Binding-site contacts:
Ligand atom O3' contacts residue ARG166 of chain 1.D at 3.1 Å (salt-bridge).
Ligand atom O3' contacts residue GLY278 of chain 1.D at 3.6 Å.
Ligand atom C1' contacts residue ASP182 of chain 1.D at 3.4 Å.
Ligand atom O4' contacts residue ASP305 of chain 1.D at 2.7 Å (salt-bridge).
Ligand atom O3D contacts residue ASP182 of chain 1.D at 2.9 Å.
Ligand atom O4 contacts residue GLY159 of chain 1.D at 3.5 Å (h-bond).
Ligand atom C4 contacts residue ASP131 of chain 1.D at 3.5 Å.
Ligand atom N3 contacts residue ASP131 of chain 1.D at 2.7 Å (salt-bridge).
Ligand atom O3' contacts residue GLU304 of chain 1.D at 2.9 Å (salt-bridge).
Ligand atom O4 contacts residue TYR160 of chain 1.D at 3.3 Å.
Ligand atom O1A contacts residue ARG104 of chain 1.D at 3.1 Å (salt-bridge).
Ligand atom C2 contacts residue ASP131 of chain 1.D at 3.6 Å.
Ligand atom C2' contacts residue ASP182 of chain 1.D at 3.4 Å.
Ligand atom O2 contacts residue ASP131 of chain 1.D at 3.6 Å.
Ligand atom C3' contacts residue ASP305 of chain 1.D at 3.6 Å.
Ligand atom PB contacts residue MN1 of chain 1.S at 3.5 Å.
Ligand atom C4D contacts residue ASP182 of chain 1.D at 3.5 Å.
Ligand atom C5 contacts residue TYR160 of chain 1.D at 3.4 Å (hydrophobic).
Ligand atom O3' contacts residue ASP305 of chain 1.D at 2.8 Å (salt-bridge).
Ligand atom O1A contacts residue MN1 of chain 1.S at 2.1 Å.
Ligand atom O4D contacts residue LEU162 of chain 1.D at 3.3 Å.
Ligand atom C6 contacts residue TYR160 of chain 1.D at 3.6 Å (hydrophobic).
Ligand atom O1A contacts residue ASP184 of chain 1.D at 3.2 Å (salt-bridge).
Ligand atom O2' contacts residue ARG166 of chain 1.D at 3.3 Å (salt-bridge).
Ligand atom O2D contacts residue TYR102 of chain 1.D at 3.4 Å (h-bond).
Ligand atom C5D contacts residue ASP182 of chain 1.D at 3.4 Å.
Ligand atom O4D contacts residue TYR160 of chain 1.D at 3.5 Å (h-bond).
Ligand atom O2D contacts residue PRO100 of chain 1.D at 3.5 Å (h-bond).
Ligand atom O'P contacts residue ARG211 of chain 1.D at 3.4 Å (salt-bridge).
Ligand atom O2D contacts residue THR101 of chain 1.D at 3.7 Å.
Ligand atom O1B contacts residue HIS329 of chain 1.D at 3.4 Å (h-bond).
Ligand atom C4' contacts residue ASP305 of chain 1.D at 3.2 Å.
Ligand atom PA contacts residue MN1 of chain 1.S at 3.4 Å.
Ligand atom C3D contacts residue ASP182 of chain 1.D at 3.6 Å.
Ligand atom O4 contacts residue ASP131 of chain 1.D at 3.4 Å (salt-bridge).
Ligand atom O5D contacts residue TYR160 of chain 1.D at 3.3 Å (h-bond).
Ligand atom C5D contacts residue TYR160 of chain 1.D at 3.6 Å (hydrophobic).
Ligand atom O3D contacts residue PRO100 of chain 1.D at 3.2 Å (h-bond).
Ligand atom O2' contacts residue ASP182 of chain 1.D at 2.8 Å (salt-bridge).
Ligand atom O1B contacts residue MN1 of chain 1.S at 2.1 Å.

Sequence of chain 1.D:
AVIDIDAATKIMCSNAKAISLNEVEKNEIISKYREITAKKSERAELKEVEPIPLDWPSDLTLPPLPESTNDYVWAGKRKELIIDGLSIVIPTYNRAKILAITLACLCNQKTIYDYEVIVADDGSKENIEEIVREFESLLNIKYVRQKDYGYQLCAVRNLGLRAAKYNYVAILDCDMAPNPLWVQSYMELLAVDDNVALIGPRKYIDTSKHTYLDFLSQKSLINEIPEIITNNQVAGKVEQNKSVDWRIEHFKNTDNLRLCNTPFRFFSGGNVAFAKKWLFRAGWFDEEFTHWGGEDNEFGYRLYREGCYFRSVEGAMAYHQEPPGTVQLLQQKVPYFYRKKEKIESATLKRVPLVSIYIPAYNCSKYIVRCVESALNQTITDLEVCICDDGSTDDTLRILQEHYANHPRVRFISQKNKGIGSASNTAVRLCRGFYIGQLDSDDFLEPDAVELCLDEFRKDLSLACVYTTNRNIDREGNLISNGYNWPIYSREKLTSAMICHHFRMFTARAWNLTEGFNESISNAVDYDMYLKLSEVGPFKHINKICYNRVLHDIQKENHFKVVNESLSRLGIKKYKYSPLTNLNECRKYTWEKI

The protein below binds the small molecule below.
Small molecule (SMILES): O=C(O)[C@H]1O[C@H](O[P](=O)(O)O[P](=O)(O)OC[C@H]2O[C@@H](n3ccc(=O)[nH]c3=O)[C@H](O)[C@@H]2O)[C@H](O)[C@@H](O)[C@@H]1O